Binding-site contacts:
Ligand atom C6 contacts residue MET33 of chain 20.F at 3.5 Å (hydrophobic).
Ligand atom C1 contacts residue ASN69 of chain 20.F at 2.7 Å.
Ligand atom O1 contacts residue SER70 of chain 20.F at 4.2 Å.
Ligand atom O5 contacts residue ASN69 of chain 20.F at 2.8 Å (h-bond).
Ligand atom O3 contacts residue VAL31 of chain 20.F at 3.6 Å.
Ligand atom O5 contacts residue MET33 of chain 20.F at 4.2 Å.
Ligand atom N2 contacts residue ASN69 of chain 20.F at 4.3 Å.
Ligand atom C6 contacts residue ASN69 of chain 20.F at 4.4 Å.
Ligand atom O7 contacts residue ASN69 of chain 20.F at 3.8 Å.
Ligand atom C3 contacts residue VAL31 of chain 20.F at 3.0 Å (hydrophobic).
Ligand atom C5 contacts residue VAL31 of chain 20.F at 4.2 Å (hydrophobic).
Ligand atom O6 contacts residue NAG1 of chain 20.DA at 3.0 Å.
Ligand atom C8 contacts residue ARG57 of chain 20.F at 4.2 Å.
Ligand atom C1 contacts residue VAL31 of chain 20.F at 4.3 Å (hydrophobic).
Ligand atom C7 contacts residue SER70 of chain 20.F at 4.4 Å.
Ligand atom C8 contacts residue SER70 of chain 20.F at 3.7 Å.
Ligand atom C2 contacts residue VAL31 of chain 20.F at 4.0 Å (hydrophobic).
Ligand atom C4 contacts residue NAG1 of chain 20.DA at 3.2 Å.
Ligand atom O4 contacts residue NAG1 of chain 20.DA at 3.0 Å.
Ligand atom O3 contacts residue NAG1 of chain 20.DA at 2.6 Å (h-bond).
Ligand atom C5 contacts residue NAG1 of chain 20.DA at 4.3 Å.
Ligand atom C7 contacts residue ASN69 of chain 20.F at 3.8 Å.
Ligand atom C2 contacts residue ASN69 of chain 20.F at 4.2 Å.
Ligand atom O4 contacts residue VAL31 of chain 20.F at 3.3 Å.
Ligand atom C6 contacts residue LEU24 of chain 20.F at 4.5 Å (hydrophobic).
Ligand atom C3 contacts residue NAG1 of chain 20.DA at 3.7 Å.
Ligand atom C8 contacts residue ASN69 of chain 20.F at 3.4 Å.
Ligand atom O1 contacts residue VAL31 of chain 20.F at 3.4 Å (h-bond).
Ligand atom C4 contacts residue VAL31 of chain 20.F at 3.8 Å (hydrophobic).
Ligand atom N2 contacts residue VAL31 of chain 20.F at 4.0 Å.
Ligand atom O1 contacts residue MET33 of chain 20.F at 3.9 Å.
Ligand atom C6 contacts residue NAG1 of chain 20.DA at 4.3 Å.
Ligand atom O1 contacts residue ASN69 of chain 20.F at 2.1 Å (h-bond).
Ligand atom C5 contacts residue ASN69 of chain 20.F at 3.7 Å.
Ligand atom C5 contacts residue MET33 of chain 20.F at 3.7 Å (hydrophobic).

Sequence of chain 20.F:
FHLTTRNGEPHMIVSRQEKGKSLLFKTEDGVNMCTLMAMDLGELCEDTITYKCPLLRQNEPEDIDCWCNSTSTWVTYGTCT

The small molecule below binds the protein below.
Small molecule (SMILES): CC(=O)N[C@@H]1[C@@H](O)[C@H](O)[C@@H](CO)O[C@H]1O